This small molecule binds to this protein.
Small molecule (SMILES): Nc1ccn([C@H]2C[C@H](O)[C@@H](COP(=O)(O)O)O2)c(=O)n1

Binding-site contacts:
Ligand atom O2 contacts residue SER53 of chain 1.A at 4.0 Å.
Ligand atom C2 contacts residue ASP17 of chain 1.A at 3.0 Å.
Ligand atom OP2 contacts residue GLY37 of chain 1.A at 4.0 Å.
Ligand atom O5' contacts residue LYS61 of chain 1.A at 4.3 Å.
Ligand atom N4 contacts residue THR15 of chain 1.A at 4.0 Å.
Ligand atom O3' contacts residue TYR18 of chain 1.A at 4.2 Å.
Ligand atom P contacts residue LYS61 of chain 1.A at 4.1 Å.
Ligand atom O3' contacts residue LEU60 of chain 1.A at 3.8 Å.
Ligand atom O5' contacts residue TYR18 of chain 1.A at 4.3 Å.
Ligand atom O2 contacts residue PHE16 of chain 1.A at 3.7 Å.
Ligand atom O3' contacts residue LYS61 of chain 1.A at 2.9 Å (salt-bridge).
Ligand atom C4 contacts residue THR15 of chain 1.A at 4.1 Å.
Ligand atom C4' contacts residue ASP17 of chain 1.A at 3.9 Å.
Ligand atom C5' contacts residue TYR18 of chain 1.A at 4.0 Å (hydrophobic).
Ligand atom P contacts residue GLY37 of chain 1.A at 4.0 Å.
Ligand atom N3 contacts residue PHE16 of chain 1.A at 4.1 Å.
Ligand atom N1 contacts residue PHE16 of chain 1.A at 4.3 Å.
Ligand atom O4' contacts residue TYR18 of chain 1.A at 4.0 Å.
Ligand atom C2' contacts residue ASP17 of chain 1.A at 3.8 Å.
Ligand atom O3' contacts residue ASP17 of chain 1.A at 3.3 Å (salt-bridge).
Ligand atom O2 contacts residue LEU60 of chain 1.A at 3.9 Å.
Ligand atom O3' contacts residue GLU59 of chain 1.A at 4.4 Å.
Ligand atom C3' contacts residue ASP17 of chain 1.A at 3.9 Å.
Ligand atom N3 contacts residue ASP17 of chain 1.A at 3.2 Å (salt-bridge).
Ligand atom C6 contacts residue PHE16 of chain 1.A at 4.0 Å (hydrophobic).
Ligand atom C5 contacts residue PHE16 of chain 1.A at 4.1 Å (hydrophobic).
Ligand atom C4 contacts residue ASP17 of chain 1.A at 4.4 Å.
Ligand atom C3' contacts residue LYS61 of chain 1.A at 4.2 Å.
Ligand atom OP1 contacts residue GLY37 of chain 1.A at 3.0 Å (h-bond).
Ligand atom O4' contacts residue ASP17 of chain 1.A at 3.0 Å (salt-bridge).
Ligand atom OP1 contacts residue PHE36 of chain 1.A at 3.8 Å.
Ligand atom OP2 contacts residue LYS61 of chain 1.A at 2.9 Å (salt-bridge).
Ligand atom C1' contacts residue ASP17 of chain 1.A at 2.9 Å.
Ligand atom C5' contacts residue PHE16 of chain 1.A at 4.2 Å (hydrophobic).
Ligand atom N3 contacts residue THR15 of chain 1.A at 3.9 Å.
Ligand atom N1 contacts residue ASP17 of chain 1.A at 3.7 Å.
Ligand atom C2 contacts residue PHE16 of chain 1.A at 3.9 Å (hydrophobic).
Ligand atom O2 contacts residue ASP17 of chain 1.A at 2.5 Å (salt-bridge).
Ligand atom C4' contacts residue TYR18 of chain 1.A at 3.8 Å (hydrophobic).
Ligand atom O4' contacts residue PHE16 of chain 1.A at 3.7 Å.

Sequence of chain 1.A:
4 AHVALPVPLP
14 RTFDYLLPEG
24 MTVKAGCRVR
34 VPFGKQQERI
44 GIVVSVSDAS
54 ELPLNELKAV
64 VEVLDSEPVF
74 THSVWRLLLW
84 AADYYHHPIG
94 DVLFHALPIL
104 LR